Sequence of chain 1.F:
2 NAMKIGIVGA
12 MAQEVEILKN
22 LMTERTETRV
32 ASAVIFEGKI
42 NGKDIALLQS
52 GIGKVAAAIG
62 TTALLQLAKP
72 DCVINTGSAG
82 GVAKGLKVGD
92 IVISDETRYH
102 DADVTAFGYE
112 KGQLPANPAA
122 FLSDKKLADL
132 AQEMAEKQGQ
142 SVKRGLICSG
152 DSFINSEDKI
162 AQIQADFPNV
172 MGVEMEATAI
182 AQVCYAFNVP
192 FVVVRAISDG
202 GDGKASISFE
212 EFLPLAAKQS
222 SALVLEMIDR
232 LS

Sequence of chain 1.E:
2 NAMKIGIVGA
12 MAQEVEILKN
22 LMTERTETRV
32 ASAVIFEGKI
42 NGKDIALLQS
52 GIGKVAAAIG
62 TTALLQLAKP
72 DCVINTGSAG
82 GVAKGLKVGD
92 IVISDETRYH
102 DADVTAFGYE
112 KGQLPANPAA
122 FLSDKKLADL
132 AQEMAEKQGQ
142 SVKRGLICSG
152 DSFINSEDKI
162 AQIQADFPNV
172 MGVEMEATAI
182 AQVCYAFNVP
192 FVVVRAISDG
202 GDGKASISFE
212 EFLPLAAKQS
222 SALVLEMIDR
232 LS

This protein binds this small molecule.
Small molecule (SMILES): N[C@@H](CCS)C(=O)O

Binding-site contacts:
Ligand atom OXT contacts residue PHE108 of chain 1.E at 4.3 Å.
Ligand atom CG contacts residue PHE108 of chain 1.E at 4.0 Å (hydrophobic).
Ligand atom CB contacts residue MET12 of chain 1.F at 4.0 Å (hydrophobic).
Ligand atom N contacts residue TYR110 of chain 1.E at 4.0 Å.
Ligand atom SD contacts residue PHE108 of chain 1.E at 3.5 Å.
Ligand atom CG contacts residue TYR110 of chain 1.E at 4.5 Å (hydrophobic).
Ligand atom C contacts residue PHE108 of chain 1.E at 4.5 Å (hydrophobic).
Ligand atom CB contacts residue PHE108 of chain 1.E at 4.3 Å (hydrophobic).
Ligand atom O contacts residue PHE210 of chain 1.F at 4.2 Å.
Ligand atom O contacts residue GLN14 of chain 1.F at 4.5 Å.
Ligand atom SD contacts residue ILE53 of chain 1.F at 4.0 Å.
Ligand atom CB contacts residue PHE210 of chain 1.F at 3.9 Å (hydrophobic).
Ligand atom SD contacts residue VAL105 of chain 1.E at 4.1 Å.
Ligand atom CA contacts residue PHE108 of chain 1.E at 3.9 Å (hydrophobic).
Ligand atom O contacts residue MET12 of chain 1.F at 4.1 Å.
Ligand atom CG contacts residue ILE53 of chain 1.F at 4.1 Å (hydrophobic).
Ligand atom OXT contacts residue GLU211 of chain 1.F at 4.1 Å.
Ligand atom SD contacts residue PHE210 of chain 1.F at 4.5 Å.